A small-molecule ligand and the protein it binds are described below.
Small molecule (SMILES): CC(=O)N[C@H]1[C@H](O[C@H]2[C@H](O)[C@@H](NC(C)=O)CO[C@@H]2CO)O[C@H](CO)[C@@H](O)[C@@H]1O

Sequence of chain 1.G:
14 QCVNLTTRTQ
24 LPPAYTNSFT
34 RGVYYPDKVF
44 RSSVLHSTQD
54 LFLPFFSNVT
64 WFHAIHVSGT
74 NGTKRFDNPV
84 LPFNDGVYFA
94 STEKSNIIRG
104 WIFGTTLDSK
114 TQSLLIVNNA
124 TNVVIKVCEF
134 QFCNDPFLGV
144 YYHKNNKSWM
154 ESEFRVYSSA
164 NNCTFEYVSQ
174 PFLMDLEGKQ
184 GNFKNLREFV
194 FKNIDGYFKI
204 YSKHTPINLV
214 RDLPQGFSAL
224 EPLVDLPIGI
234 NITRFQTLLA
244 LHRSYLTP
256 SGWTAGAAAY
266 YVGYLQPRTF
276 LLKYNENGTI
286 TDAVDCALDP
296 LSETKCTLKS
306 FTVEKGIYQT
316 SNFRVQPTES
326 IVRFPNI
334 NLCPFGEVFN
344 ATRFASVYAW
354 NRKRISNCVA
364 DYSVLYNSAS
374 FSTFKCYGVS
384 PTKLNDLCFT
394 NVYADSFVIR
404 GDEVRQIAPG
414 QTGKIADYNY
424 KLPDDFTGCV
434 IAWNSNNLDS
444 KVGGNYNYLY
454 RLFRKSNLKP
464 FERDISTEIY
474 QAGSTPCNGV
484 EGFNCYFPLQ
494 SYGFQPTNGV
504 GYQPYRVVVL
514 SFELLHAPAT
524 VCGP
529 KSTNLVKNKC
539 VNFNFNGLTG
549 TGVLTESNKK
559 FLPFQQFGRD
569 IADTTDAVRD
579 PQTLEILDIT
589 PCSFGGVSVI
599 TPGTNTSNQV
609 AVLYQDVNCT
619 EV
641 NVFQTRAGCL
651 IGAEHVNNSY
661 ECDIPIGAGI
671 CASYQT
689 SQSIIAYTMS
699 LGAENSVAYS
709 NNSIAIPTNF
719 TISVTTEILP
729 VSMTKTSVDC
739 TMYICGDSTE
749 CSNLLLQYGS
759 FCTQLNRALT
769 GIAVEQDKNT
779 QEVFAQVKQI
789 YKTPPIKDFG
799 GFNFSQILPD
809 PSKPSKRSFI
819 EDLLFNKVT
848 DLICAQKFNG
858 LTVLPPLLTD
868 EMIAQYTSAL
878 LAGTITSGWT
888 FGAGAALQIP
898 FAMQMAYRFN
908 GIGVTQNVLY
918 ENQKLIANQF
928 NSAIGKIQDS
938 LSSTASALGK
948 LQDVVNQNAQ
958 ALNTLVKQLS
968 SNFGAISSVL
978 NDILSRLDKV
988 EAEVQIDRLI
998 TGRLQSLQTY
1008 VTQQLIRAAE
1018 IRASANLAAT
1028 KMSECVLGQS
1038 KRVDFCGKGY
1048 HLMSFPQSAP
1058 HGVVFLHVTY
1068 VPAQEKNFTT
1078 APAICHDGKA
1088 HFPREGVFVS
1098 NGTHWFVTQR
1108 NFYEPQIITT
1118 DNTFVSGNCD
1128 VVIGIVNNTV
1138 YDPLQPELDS

Binding-site contacts:
Ligand atom C1 contacts residue ASN801 of chain 1.G at 1.4 Å.
Ligand atom O7 contacts residue ASN801 of chain 1.G at 2.5 Å (h-bond).
Ligand atom C2 contacts residue ASN801 of chain 1.G at 2.4 Å.
Ligand atom C6 contacts residue SER803 of chain 1.G at 4.3 Å.
Ligand atom C3 contacts residue ASN801 of chain 1.G at 3.8 Å.
Ligand atom C6 contacts residue GLN804 of chain 1.G at 3.6 Å.
Ligand atom C1 contacts residue SER803 of chain 1.G at 3.3 Å.
Ligand atom O5 contacts residue ASN801 of chain 1.G at 2.3 Å (h-bond).
Ligand atom O6 contacts residue GLN804 of chain 1.G at 2.9 Å (h-bond).
Ligand atom C2 contacts residue SER803 of chain 1.G at 4.5 Å.
Ligand atom C7 contacts residue ASN801 of chain 1.G at 2.9 Å.
Ligand atom C5 contacts residue SER803 of chain 1.G at 3.6 Å.
Ligand atom O6 contacts residue ASN801 of chain 1.G at 4.4 Å.
Ligand atom C4 contacts residue ASN801 of chain 1.G at 4.2 Å.
Ligand atom N2 contacts residue ASN801 of chain 1.G at 2.9 Å (h-bond).
Ligand atom C5 contacts residue ASN801 of chain 1.G at 3.6 Å.
Ligand atom C8 contacts residue ASN801 of chain 1.G at 4.2 Å.
Ligand atom O6 contacts residue SER803 of chain 1.G at 4.4 Å.
Ligand atom O5 contacts residue SER803 of chain 1.G at 3.4 Å (h-bond).